A protein and the small-molecule ligand that binds it are described below.
Small molecule (SMILES): CC(=O)N[C@@H]1[C@@H](O)[C@H](O)[C@@H](CO)O[C@H]1O

Binding-site contacts:
Ligand atom C6 contacts residue ASN375 of chain 1.A at 4.1 Å.
Ligand atom C4 contacts residue ASN402 of chain 1.A at 4.2 Å.
Ligand atom O5 contacts residue ASN375 of chain 1.A at 3.2 Å (h-bond).
Ligand atom C5 contacts residue ASN402 of chain 1.A at 3.6 Å.
Ligand atom N2 contacts residue ASN402 of chain 1.A at 2.9 Å (h-bond).
Ligand atom O5 contacts residue ILE376 of chain 1.A at 4.4 Å.
Ligand atom C8 contacts residue LEU393 of chain 1.A at 4.0 Å (hydrophobic).
Ligand atom O7 contacts residue ASN402 of chain 1.A at 3.6 Å.
Ligand atom C8 contacts residue ASN402 of chain 1.A at 4.3 Å.
Ligand atom C5 contacts residue SER391 of chain 1.A at 4.5 Å.
Ligand atom C4 contacts residue ASN375 of chain 1.A at 3.5 Å.
Ligand atom O6 contacts residue ILE389 of chain 1.A at 4.4 Å.
Ligand atom C1 contacts residue THR374 of chain 1.A at 4.5 Å.
Ligand atom O6 contacts residue SER404 of chain 1.A at 2.6 Å (h-bond).
Ligand atom O5 contacts residue SER404 of chain 1.A at 3.5 Å (h-bond).
Ligand atom C1 contacts residue SER404 of chain 1.A at 4.3 Å.
Ligand atom O5 contacts residue THR374 of chain 1.A at 3.7 Å.
Ligand atom O6 contacts residue THR374 of chain 1.A at 3.6 Å (h-bond).
Ligand atom C3 contacts residue ASN375 of chain 1.A at 4.1 Å.
Ligand atom C2 contacts residue ASN375 of chain 1.A at 3.6 Å.
Ligand atom C1 contacts residue ASN402 of chain 1.A at 1.4 Å.
Ligand atom C6 contacts residue ILE376 of chain 1.A at 3.2 Å (hydrophobic).
Ligand atom C3 contacts residue ASN402 of chain 1.A at 3.8 Å.
Ligand atom O7 contacts residue ASN375 of chain 1.A at 4.4 Å.
Ligand atom C5 contacts residue SER404 of chain 1.A at 4.0 Å.
Ligand atom C1 contacts residue ASN375 of chain 1.A at 3.8 Å.
Ligand atom O6 contacts residue ASN375 of chain 1.A at 3.9 Å.
Ligand atom C2 contacts residue ASN402 of chain 1.A at 2.4 Å.
Ligand atom O6 contacts residue ILE376 of chain 1.A at 2.9 Å (h-bond).
Ligand atom O5 contacts residue ASN402 of chain 1.A at 2.4 Å (h-bond).
Ligand atom C6 contacts residue SER404 of chain 1.A at 3.8 Å.
Ligand atom C7 contacts residue ASN402 of chain 1.A at 3.4 Å.
Ligand atom C5 contacts residue ASN375 of chain 1.A at 3.8 Å.
Ligand atom O3 contacts residue ASN375 of chain 1.A at 4.4 Å.

Sequence of chain 1.A:
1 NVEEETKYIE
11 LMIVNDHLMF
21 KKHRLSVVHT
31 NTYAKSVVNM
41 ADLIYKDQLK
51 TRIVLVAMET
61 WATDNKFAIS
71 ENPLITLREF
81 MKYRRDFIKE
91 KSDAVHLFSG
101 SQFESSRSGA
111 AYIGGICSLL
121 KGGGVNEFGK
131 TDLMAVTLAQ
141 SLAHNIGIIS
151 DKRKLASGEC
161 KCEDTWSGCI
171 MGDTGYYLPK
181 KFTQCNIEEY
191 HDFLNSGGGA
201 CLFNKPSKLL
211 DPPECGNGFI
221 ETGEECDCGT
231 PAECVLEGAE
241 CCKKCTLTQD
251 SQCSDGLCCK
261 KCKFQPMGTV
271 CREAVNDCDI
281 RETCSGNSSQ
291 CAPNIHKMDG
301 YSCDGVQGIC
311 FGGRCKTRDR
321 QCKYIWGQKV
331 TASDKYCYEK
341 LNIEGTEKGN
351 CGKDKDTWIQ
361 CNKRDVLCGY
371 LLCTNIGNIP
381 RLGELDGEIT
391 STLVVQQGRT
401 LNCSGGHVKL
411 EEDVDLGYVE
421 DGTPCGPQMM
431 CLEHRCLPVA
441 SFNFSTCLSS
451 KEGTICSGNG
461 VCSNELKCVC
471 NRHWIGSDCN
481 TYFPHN